Sequence of chain 1.D:
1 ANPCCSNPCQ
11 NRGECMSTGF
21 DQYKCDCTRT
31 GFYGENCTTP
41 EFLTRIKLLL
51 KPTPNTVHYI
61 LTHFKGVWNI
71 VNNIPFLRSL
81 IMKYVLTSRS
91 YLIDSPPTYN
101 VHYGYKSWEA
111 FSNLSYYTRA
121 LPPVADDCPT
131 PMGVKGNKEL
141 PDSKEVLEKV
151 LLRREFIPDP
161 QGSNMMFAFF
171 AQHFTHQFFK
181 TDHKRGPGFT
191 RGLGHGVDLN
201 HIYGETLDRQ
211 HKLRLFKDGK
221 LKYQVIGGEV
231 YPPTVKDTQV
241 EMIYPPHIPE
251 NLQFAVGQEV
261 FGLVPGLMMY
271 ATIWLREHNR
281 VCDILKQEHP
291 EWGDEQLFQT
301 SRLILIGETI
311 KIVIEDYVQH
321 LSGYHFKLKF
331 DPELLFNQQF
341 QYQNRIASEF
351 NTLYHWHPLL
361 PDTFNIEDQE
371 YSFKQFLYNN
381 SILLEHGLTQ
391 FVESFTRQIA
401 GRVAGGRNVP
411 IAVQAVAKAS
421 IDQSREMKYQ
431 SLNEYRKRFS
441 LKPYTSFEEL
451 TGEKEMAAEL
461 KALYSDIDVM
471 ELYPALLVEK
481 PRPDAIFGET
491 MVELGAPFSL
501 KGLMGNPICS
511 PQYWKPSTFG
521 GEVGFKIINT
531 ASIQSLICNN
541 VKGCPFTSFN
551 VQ

Binding-site contacts:
Ligand atom N2 contacts residue ASN113 of chain 1.D at 2.8 Å (h-bond).
Ligand atom C1 contacts residue GLU109 of chain 1.D at 3.8 Å.
Ligand atom C4 contacts residue LEU207 of chain 1.C at 3.9 Å (hydrophobic).
Ligand atom C2 contacts residue ASN113 of chain 1.D at 2.3 Å.
Ligand atom C1 contacts residue ASN113 of chain 1.D at 1.6 Å.
Ligand atom C8 contacts residue PHE189 of chain 1.D at 4.2 Å (hydrophobic).
Ligand atom C7 contacts residue ARG185 of chain 1.D at 3.3 Å.
Ligand atom C7 contacts residue ASN113 of chain 1.D at 3.4 Å.
Ligand atom O5 contacts residue PHE189 of chain 1.D at 4.2 Å.
Ligand atom C3 contacts residue ARG185 of chain 1.D at 4.1 Å.
Ligand atom O5 contacts residue GLU109 of chain 1.D at 3.7 Å.
Ligand atom C6 contacts residue PHE189 of chain 1.D at 3.8 Å (hydrophobic).
Ligand atom O7 contacts residue ASN113 of chain 1.D at 3.5 Å (h-bond).
Ligand atom C2 contacts residue ARG185 of chain 1.D at 4.4 Å.
Ligand atom C5 contacts residue PHE189 of chain 1.D at 4.0 Å (hydrophobic).
Ligand atom O3 contacts residue LEU207 of chain 1.C at 4.1 Å.
Ligand atom O6 contacts residue TYR116 of chain 1.D at 3.8 Å.
Ligand atom C2 contacts residue GLU109 of chain 1.D at 4.2 Å.
Ligand atom O5 contacts residue TYR116 of chain 1.D at 3.5 Å.
Ligand atom C5 contacts residue TYR116 of chain 1.D at 4.4 Å (hydrophobic).
Ligand atom O6 contacts residue LEU207 of chain 1.C at 3.8 Å.
Ligand atom C6 contacts residue TYR116 of chain 1.D at 3.6 Å (hydrophobic).
Ligand atom C4 contacts residue ASN113 of chain 1.D at 4.2 Å.
Ligand atom O6 contacts residue ASP208 of chain 1.C at 3.7 Å.
Ligand atom C5 contacts residue ASN113 of chain 1.D at 3.7 Å.
Ligand atom C3 contacts residue LEU207 of chain 1.C at 4.3 Å (hydrophobic).
Ligand atom O7 contacts residue ARG185 of chain 1.D at 2.2 Å (salt-bridge).
Ligand atom C8 contacts residue ARG185 of chain 1.D at 3.8 Å.
Ligand atom C8 contacts residue ASN113 of chain 1.D at 4.3 Å.
Ligand atom N2 contacts residue ARG185 of chain 1.D at 4.2 Å.
Ligand atom C3 contacts residue ASN113 of chain 1.D at 3.7 Å.
Ligand atom C5 contacts residue ARG185 of chain 1.D at 4.2 Å.
Ligand atom C2 contacts residue LEU207 of chain 1.C at 4.3 Å (hydrophobic).
Ligand atom C1 contacts residue SER115 of chain 1.D at 4.4 Å.
Ligand atom O7 contacts residue LEU207 of chain 1.C at 4.2 Å.
Ligand atom O5 contacts residue ASN113 of chain 1.D at 2.4 Å (h-bond).
Ligand atom C1 contacts residue TYR116 of chain 1.D at 4.0 Å (hydrophobic).
Ligand atom O4 contacts residue ARG185 of chain 1.D at 3.4 Å (salt-bridge).
Ligand atom C4 contacts residue ARG185 of chain 1.D at 4.1 Å.
Ligand atom O5 contacts residue LEU207 of chain 1.C at 4.3 Å.

Sequence of chain 1.C:
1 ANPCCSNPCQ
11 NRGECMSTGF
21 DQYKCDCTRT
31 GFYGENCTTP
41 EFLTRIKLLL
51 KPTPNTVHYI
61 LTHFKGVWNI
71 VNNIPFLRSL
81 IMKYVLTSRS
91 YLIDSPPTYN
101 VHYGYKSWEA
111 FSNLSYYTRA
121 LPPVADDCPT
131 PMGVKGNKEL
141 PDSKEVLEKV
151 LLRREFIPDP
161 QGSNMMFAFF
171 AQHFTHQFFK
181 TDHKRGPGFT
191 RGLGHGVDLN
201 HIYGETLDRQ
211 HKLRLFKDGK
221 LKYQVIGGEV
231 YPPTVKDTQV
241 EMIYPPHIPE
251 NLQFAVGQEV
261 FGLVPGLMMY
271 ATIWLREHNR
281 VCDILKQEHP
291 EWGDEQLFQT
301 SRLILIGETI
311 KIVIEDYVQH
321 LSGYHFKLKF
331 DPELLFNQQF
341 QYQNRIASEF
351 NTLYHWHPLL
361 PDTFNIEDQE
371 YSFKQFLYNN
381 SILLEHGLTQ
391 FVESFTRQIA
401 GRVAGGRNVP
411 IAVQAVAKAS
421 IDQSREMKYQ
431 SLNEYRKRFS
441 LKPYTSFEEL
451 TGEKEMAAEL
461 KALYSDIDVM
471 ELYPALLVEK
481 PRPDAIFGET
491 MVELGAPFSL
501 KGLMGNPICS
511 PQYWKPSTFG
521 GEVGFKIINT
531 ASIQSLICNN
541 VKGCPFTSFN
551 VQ

This protein binds this small molecule.
Small molecule (SMILES): CC(=O)N[C@H]1[C@H](O[C@H]2[C@H](O)[C@@H](NC(C)=O)CO[C@@H]2CO)O[C@H](CO)[C@@H](O)[C@@H]1O